Binding-site contacts:
Ligand atom P contacts residue LYS68 of chain 1.A at 3.8 Å.
Ligand atom OP1 contacts residue GLY66 of chain 1.A at 2.8 Å (h-bond).
Ligand atom O5' contacts residue LYS35 of chain 1.A at 3.7 Å.
Ligand atom P contacts residue LYS35 of chain 1.A at 3.5 Å.
Ligand atom OP2 contacts residue LYS35 of chain 1.A at 3.5 Å (salt-bridge).
Ligand atom C5' contacts residue TYR39 of chain 1.A at 3.5 Å (hydrophobic).
Ligand atom OP2 contacts residue THR67 of chain 1.A at 3.6 Å.
Ligand atom OP2 contacts residue VAL65 of chain 1.A at 3.6 Å.
Ligand atom O3' contacts residue GLY64 of chain 1.A at 3.5 Å.
Ligand atom C8 contacts residue LYS35 of chain 1.A at 3.9 Å.
Ligand atom C5' contacts residue GLY64 of chain 1.A at 3.3 Å.
Ligand atom P contacts residue GLY66 of chain 1.A at 3.6 Å.
Ligand atom C1' contacts residue ALA38 of chain 1.A at 3.9 Å (hydrophobic).
Ligand atom OP2 contacts residue GLY66 of chain 1.A at 3.7 Å.
Ligand atom OP1 contacts residue THR67 of chain 1.A at 3.6 Å.
Ligand atom P contacts residue ILE69 of chain 1.A at 3.8 Å.
Ligand atom OP1 contacts residue PRO63 of chain 1.A at 3.8 Å.
Ligand atom O6 contacts residue HIS34 of chain 1.A at 3.7 Å.
Ligand atom O3' contacts residue VAL65 of chain 1.A at 3.9 Å.
Ligand atom OP2 contacts residue LYS68 of chain 1.A at 3.1 Å (salt-bridge).
Ligand atom OP1 contacts residue LYS68 of chain 1.A at 3.6 Å (salt-bridge).
Ligand atom C6 contacts residue HIS34 of chain 1.A at 3.8 Å.
Ligand atom P contacts residue GLY64 of chain 1.A at 3.9 Å.
Ligand atom O5' contacts residue GLY66 of chain 1.A at 3.4 Å.
Ligand atom N1 contacts residue HIS34 of chain 1.A at 3.9 Å.
Ligand atom O4' contacts residue ALA38 of chain 1.A at 3.5 Å.
Ligand atom O3' contacts residue ILE69 of chain 1.A at 3.6 Å.
Ligand atom P contacts residue LYS68 of chain 1.A at 3.5 Å.
Ligand atom OP3 contacts residue LYS35 of chain 1.A at 2.6 Å (salt-bridge).
Ligand atom OP1 contacts residue VAL65 of chain 1.A at 3.3 Å (h-bond).
Ligand atom OP1 contacts residue ILE69 of chain 1.A at 2.9 Å (h-bond).
Ligand atom OP1 contacts residue LYS68 of chain 1.A at 2.8 Å (salt-bridge).
Ligand atom C5' contacts residue GLY66 of chain 1.A at 3.5 Å.
Ligand atom N3 contacts residue ALA38 of chain 1.A at 3.6 Å.
Ligand atom OP1 contacts residue LEU62 of chain 1.A at 3.7 Å.
Ligand atom C4' contacts residue GLY64 of chain 1.A at 3.3 Å.
Ligand atom OP1 contacts residue GLY64 of chain 1.A at 3.0 Å (h-bond).
Ligand atom P contacts residue VAL65 of chain 1.A at 3.7 Å.
Ligand atom C3' contacts residue GLY66 of chain 1.A at 3.7 Å.
Ligand atom OP2 contacts residue LYS68 of chain 1.A at 3.2 Å (salt-bridge).

A protein and the small-molecule ligand that binds it are described below.
Small molecule (SMILES): Cc1cn([C@H]2C[C@H](O[P](=O)(O)OC[C@H]3O[C@@H](n4ccc(N)nc4=O)C[C@@H]3O[P](=O)(O)OC[C@H]3O[C@@H](n4cnc5c(=O)nc(N)[nH]c54)C[C@@H]3O[P](=O)(O)OC[C@H]3O[C@@H](n4cnc5c(=O)nc(N)[nH]c54)C[C@@H]3O)[C@@H](CO[P](=O)(O)O[C@H]3C[C@H](n4cnc5c(=O)nc(N)[nH]c54)O[C@@H]3COP(=O)(O)O)O2)c(=O)[nH]c1=O

Sequence of chain 1.A:
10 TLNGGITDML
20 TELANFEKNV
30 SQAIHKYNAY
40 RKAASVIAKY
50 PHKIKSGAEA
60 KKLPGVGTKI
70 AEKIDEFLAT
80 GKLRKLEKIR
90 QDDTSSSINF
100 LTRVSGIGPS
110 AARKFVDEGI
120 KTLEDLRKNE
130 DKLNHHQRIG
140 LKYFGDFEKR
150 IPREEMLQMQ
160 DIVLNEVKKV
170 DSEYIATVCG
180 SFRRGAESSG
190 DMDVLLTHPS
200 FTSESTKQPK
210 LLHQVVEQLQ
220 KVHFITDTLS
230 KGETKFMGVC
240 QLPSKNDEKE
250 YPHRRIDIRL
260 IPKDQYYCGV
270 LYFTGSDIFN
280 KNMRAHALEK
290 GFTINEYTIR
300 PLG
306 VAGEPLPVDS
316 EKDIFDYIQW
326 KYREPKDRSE